Binding-site contacts:
Ligand atom O45 contacts residue GLY143 of chain 1.A at 3.0 Å.
Ligand atom C24 contacts residue PRO168 of chain 1.A at 3.7 Å (hydrophobic).
Ligand atom C40 contacts residue CYS145 of chain 1.A at 2.8 Å (hydrophobic).
Ligand atom O08 contacts residue GLU166 of chain 1.A at 2.8 Å (salt-bridge).
Ligand atom C33 contacts residue CYS145 of chain 1.A at 3.2 Å (hydrophobic).
Ligand atom N18 contacts residue GLU166 of chain 1.A at 2.8 Å (salt-bridge).
Ligand atom O08 contacts residue MET165 of chain 1.A at 3.3 Å.
Ligand atom C19 contacts residue MET165 of chain 1.A at 3.6 Å (hydrophobic).
Ligand atom C35 contacts residue ASN142 of chain 1.A at 3.5 Å.
Ligand atom C41 contacts residue CYS145 of chain 1.A at 3.7 Å (hydrophobic).
Ligand atom O38 contacts residue GLU166 of chain 1.A at 3.5 Å.
Ligand atom C13 contacts residue ASN142 of chain 1.A at 3.4 Å.
Ligand atom C32 contacts residue CYS145 of chain 1.A at 2.8 Å (hydrophobic).
Ligand atom C41 contacts residue HIS41 of chain 1.A at 3.5 Å.
Ligand atom C33 contacts residue HIS163 of chain 1.A at 3.5 Å.
Ligand atom C39 contacts residue CYS145 of chain 1.A at 1.8 Å (hydrophobic).
Ligand atom O45 contacts residue CYS145 of chain 1.A at 3.2 Å (h-bond).
Ligand atom O45 contacts residue LEU27 of chain 1.A at 3.6 Å.
Ligand atom C29 contacts residue HIS164 of chain 1.A at 3.7 Å.
Ligand atom C37 contacts residue PHE140 of chain 1.A at 3.3 Å (hydrophobic).
Ligand atom C10 contacts residue GLU166 of chain 1.A at 3.2 Å.
Ligand atom C26 contacts residue ALA191 of chain 1.A at 3.6 Å (hydrophobic).
Ligand atom O21 contacts residue MET165 of chain 1.A at 3.5 Å.
Ligand atom N31 contacts residue HIS164 of chain 1.A at 2.8 Å (h-bond).
Ligand atom C04 contacts residue GLN189 of chain 1.A at 3.6 Å.
Ligand atom N06 contacts residue GLN189 of chain 1.A at 2.9 Å (h-bond).
Ligand atom C34 contacts residue HIS163 of chain 1.A at 3.8 Å.
Ligand atom C09 contacts residue GLU166 of chain 1.A at 3.5 Å.
Ligand atom F15 contacts residue ASN142 of chain 1.A at 2.2 Å.
Ligand atom O45 contacts residue SER144 of chain 1.A at 3.5 Å (h-bond).
Ligand atom O20 contacts residue GLN189 of chain 1.A at 3.1 Å.
Ligand atom C14 contacts residue ASN142 of chain 1.A at 3.1 Å.
Ligand atom O38 contacts residue HIS163 of chain 1.A at 2.9 Å (h-bond).
Ligand atom C24 contacts residue GLN192 of chain 1.A at 3.3 Å.
Ligand atom C44 contacts residue CYS145 of chain 1.A at 3.5 Å (hydrophobic).
Ligand atom C28 contacts residue THR190 of chain 1.A at 3.5 Å.
Ligand atom C05 contacts residue HIS164 of chain 1.A at 3.5 Å.
Ligand atom C02 contacts residue GLN189 of chain 1.A at 3.7 Å.
Ligand atom C37 contacts residue GLU166 of chain 1.A at 3.5 Å.
Ligand atom N31 contacts residue CYS145 of chain 1.A at 3.0 Å (h-bond).

Sequence of chain 1.A:
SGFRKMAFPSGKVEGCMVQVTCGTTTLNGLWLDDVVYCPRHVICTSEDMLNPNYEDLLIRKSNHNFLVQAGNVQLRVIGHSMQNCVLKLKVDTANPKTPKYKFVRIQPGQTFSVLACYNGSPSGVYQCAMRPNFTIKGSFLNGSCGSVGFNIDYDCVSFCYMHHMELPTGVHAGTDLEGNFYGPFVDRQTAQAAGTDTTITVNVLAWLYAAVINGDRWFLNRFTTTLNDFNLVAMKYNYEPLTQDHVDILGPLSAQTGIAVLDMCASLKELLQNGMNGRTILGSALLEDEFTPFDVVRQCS

The protein below binds the small molecule below.
Small molecule (SMILES): CC(C)C[C@H](NC(=O)[C@H](Cc1ccc(F)cc1)NC(=O)OCc1ccccc1)C(=O)N[C@H](/C=C1/CCOC1=O)C[C@@H]1CCCO1

Sequence of chain 1.B:
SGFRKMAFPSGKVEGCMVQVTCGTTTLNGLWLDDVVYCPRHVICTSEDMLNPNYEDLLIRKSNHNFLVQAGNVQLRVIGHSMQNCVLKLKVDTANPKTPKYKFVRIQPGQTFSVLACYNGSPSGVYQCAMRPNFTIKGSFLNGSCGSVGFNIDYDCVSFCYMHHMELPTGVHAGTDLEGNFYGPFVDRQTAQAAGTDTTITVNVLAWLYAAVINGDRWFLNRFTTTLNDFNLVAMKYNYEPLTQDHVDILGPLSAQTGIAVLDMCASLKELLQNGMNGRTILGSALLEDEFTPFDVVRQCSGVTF